Binding-site contacts:
Ligand atom O2 contacts residue VAL255 of chain 1.CA at 3.9 Å.
Ligand atom C4 contacts residue TRP285 of chain 1.OA at 4.0 Å (hydrophobic).
Ligand atom C5 contacts residue TRP285 of chain 1.OA at 3.7 Å (hydrophobic).
Ligand atom O5 contacts residue TRP285 of chain 1.OA at 3.1 Å (h-bond).
Ligand atom C3 contacts residue TRP285 of chain 1.OA at 4.0 Å (hydrophobic).
Ligand atom O6 contacts residue TRP285 of chain 1.OA at 3.2 Å (h-bond).
Ligand atom C2 contacts residue ASN252 of chain 1.CA at 4.3 Å.
Ligand atom O2 contacts residue TRP285 of chain 1.OA at 4.3 Å.
Ligand atom O1 contacts residue ALA254 of chain 1.CA at 4.3 Å.
Ligand atom C6 contacts residue TRP285 of chain 1.OA at 3.4 Å (hydrophobic).
Ligand atom C2 contacts residue TRP285 of chain 1.OA at 3.5 Å (hydrophobic).
Ligand atom O4 contacts residue TRP285 of chain 1.OA at 3.2 Å.
Ligand atom C1 contacts residue TRP285 of chain 1.OA at 3.5 Å (hydrophobic).
Ligand atom O1 contacts residue VAL255 of chain 1.CA at 4.0 Å.
Ligand atom O1 contacts residue ASN252 of chain 1.CA at 4.2 Å.
Ligand atom O2 contacts residue ASN252 of chain 1.CA at 3.1 Å (h-bond).
Ligand atom O3 contacts residue TRP285 of chain 1.OA at 3.9 Å.
Ligand atom O1 contacts residue TRP285 of chain 1.OA at 3.1 Å.

This protein binds this small molecule.
Small molecule (SMILES): OC[C@H]1O[C@@H](O)[C@H](O)[C@@H](O)[C@H]1O

Sequence of chain 1.OA:
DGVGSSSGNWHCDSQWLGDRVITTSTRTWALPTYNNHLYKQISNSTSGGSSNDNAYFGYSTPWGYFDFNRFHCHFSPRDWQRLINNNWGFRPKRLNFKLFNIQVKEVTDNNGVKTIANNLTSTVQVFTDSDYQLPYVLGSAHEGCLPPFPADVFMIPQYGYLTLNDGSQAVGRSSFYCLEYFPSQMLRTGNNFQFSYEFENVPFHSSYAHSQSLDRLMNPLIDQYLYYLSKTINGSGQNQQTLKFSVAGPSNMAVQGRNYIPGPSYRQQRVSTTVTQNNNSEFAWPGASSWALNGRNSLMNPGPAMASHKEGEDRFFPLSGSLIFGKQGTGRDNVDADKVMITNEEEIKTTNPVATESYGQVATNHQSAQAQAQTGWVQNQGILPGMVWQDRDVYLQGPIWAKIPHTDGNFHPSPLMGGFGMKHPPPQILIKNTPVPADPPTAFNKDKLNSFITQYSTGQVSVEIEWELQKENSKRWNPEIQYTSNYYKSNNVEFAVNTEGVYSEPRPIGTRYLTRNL

Sequence of chain 1.CA:
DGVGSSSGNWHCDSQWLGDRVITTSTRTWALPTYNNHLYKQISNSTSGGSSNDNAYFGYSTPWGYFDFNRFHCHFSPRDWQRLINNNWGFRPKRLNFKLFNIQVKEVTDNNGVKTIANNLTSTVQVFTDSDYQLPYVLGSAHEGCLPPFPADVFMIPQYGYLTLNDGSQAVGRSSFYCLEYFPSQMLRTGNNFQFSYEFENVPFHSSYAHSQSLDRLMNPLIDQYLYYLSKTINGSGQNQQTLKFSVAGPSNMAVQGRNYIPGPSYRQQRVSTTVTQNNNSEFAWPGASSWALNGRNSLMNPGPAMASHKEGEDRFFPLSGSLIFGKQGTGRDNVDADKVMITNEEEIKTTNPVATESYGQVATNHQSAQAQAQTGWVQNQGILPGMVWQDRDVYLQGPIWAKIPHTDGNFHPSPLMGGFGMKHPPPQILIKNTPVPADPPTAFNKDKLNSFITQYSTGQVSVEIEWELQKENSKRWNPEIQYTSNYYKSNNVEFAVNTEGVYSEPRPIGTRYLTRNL